This small molecule binds to this protein.
Small molecule (SMILES): N=c1ccn([C@H]2C[C@H](O[P](=O)(O)OC[C@H]3O[C@@H](n4cnc5c(=O)nc(N)[nH]c54)C[C@@H]3O[P](=O)(O)OC[C@H]3O[C@@H](n4cnc5c(N)ncnc54)C[C@@H]3O)[C@@H](COP(=O)=O)O2)c(=O)[nH]1

Sequence of chain 40.A:
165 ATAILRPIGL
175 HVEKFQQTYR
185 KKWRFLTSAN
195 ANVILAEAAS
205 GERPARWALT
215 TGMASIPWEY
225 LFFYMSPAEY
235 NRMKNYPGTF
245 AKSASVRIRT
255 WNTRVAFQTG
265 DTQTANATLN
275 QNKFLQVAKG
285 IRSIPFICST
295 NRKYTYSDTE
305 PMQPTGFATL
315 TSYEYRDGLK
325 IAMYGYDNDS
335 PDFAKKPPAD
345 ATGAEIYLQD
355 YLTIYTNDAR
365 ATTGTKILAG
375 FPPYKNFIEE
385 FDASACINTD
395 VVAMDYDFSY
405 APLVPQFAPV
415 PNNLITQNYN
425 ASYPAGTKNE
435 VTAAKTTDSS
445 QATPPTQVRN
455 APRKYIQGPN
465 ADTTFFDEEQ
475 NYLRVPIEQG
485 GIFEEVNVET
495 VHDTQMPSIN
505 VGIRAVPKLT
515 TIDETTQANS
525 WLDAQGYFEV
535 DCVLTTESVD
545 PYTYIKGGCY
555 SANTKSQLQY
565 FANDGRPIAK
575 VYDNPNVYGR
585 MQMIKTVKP

Binding-site contacts:
Ligand atom N3 contacts residue GLU493 of chain 40.A at 3.5 Å (salt-bridge).
Ligand atom O5' contacts residue SER403 of chain 40.A at 3.1 Å (h-bond).
Ligand atom C2 contacts residue TYR404 of chain 40.A at 3.6 Å (hydrophobic).
Ligand atom O4' contacts residue DG3 of chain 40.C at 3.2 Å (h-bond).
Ligand atom N4 contacts residue PHE487 of chain 40.A at 2.9 Å (h-bond).
Ligand atom C4 contacts residue VAL495 of chain 40.A at 3.1 Å (hydrophobic).
Ligand atom C2 contacts residue DG3 of chain 40.C at 3.4 Å.
Ligand atom N4 contacts residue GLU493 of chain 40.A at 2.6 Å (salt-bridge).
Ligand atom N4 contacts residue GLU489 of chain 40.A at 3.7 Å.
Ligand atom C1' contacts residue DG3 of chain 40.C at 3.7 Å.
Ligand atom O3' contacts residue SER403 of chain 40.A at 3.5 Å.
Ligand atom N1 contacts residue DG3 of chain 40.C at 3.5 Å.
Ligand atom O3' contacts residue HIS496 of chain 40.A at 3.7 Å.
Ligand atom C5' contacts residue ASP401 of chain 40.A at 3.5 Å.
Ligand atom O4' contacts residue ASP401 of chain 40.A at 3.2 Å (salt-bridge).
Ligand atom C1' contacts residue SER403 of chain 40.A at 3.2 Å.
Ligand atom C6 contacts residue TYR404 of chain 40.A at 3.6 Å (hydrophobic).
Ligand atom C2' contacts residue THR494 of chain 40.A at 3.3 Å.
Ligand atom C4 contacts residue DG3 of chain 40.C at 3.5 Å.
Ligand atom C4 contacts residue PHE487 of chain 40.A at 3.7 Å (hydrophobic).
Ligand atom C4' contacts residue ASP401 of chain 40.A at 3.5 Å.
Ligand atom N9 contacts residue DG3 of chain 40.C at 3.6 Å.
Ligand atom C6 contacts residue DG3 of chain 40.C at 3.5 Å.
Ligand atom O4' contacts residue SER403 of chain 40.A at 3.3 Å (h-bond).
Ligand atom N2 contacts residue DG3 of chain 40.C at 3.5 Å (h-bond).
Ligand atom C5' contacts residue SER403 of chain 40.A at 3.2 Å.
Ligand atom C8 contacts residue DG3 of chain 40.C at 3.6 Å.
Ligand atom O6 contacts residue DG4 of chain 40.C at 3.5 Å (h-bond).
Ligand atom O6 contacts residue DG3 of chain 40.C at 3.5 Å.
Ligand atom C5 contacts residue VAL495 of chain 40.A at 3.0 Å (hydrophobic).
Ligand atom N4 contacts residue VAL495 of chain 40.A at 3.1 Å.
Ligand atom O5' contacts residue ASP401 of chain 40.A at 3.7 Å.
Ligand atom C5' contacts residue PHE402 of chain 40.A at 3.4 Å (hydrophobic).
Ligand atom N1 contacts residue TYR404 of chain 40.A at 3.6 Å.
Ligand atom OP2 contacts residue HIS496 of chain 40.A at 2.9 Å (h-bond).
Ligand atom O3' contacts residue ASP401 of chain 40.A at 3.5 Å.
Ligand atom C6 contacts residue VAL495 of chain 40.A at 3.7 Å (hydrophobic).
Ligand atom N3 contacts residue DG3 of chain 40.C at 3.4 Å.
Ligand atom C4 contacts residue GLU493 of chain 40.A at 3.4 Å.
Ligand atom C5 contacts residue DG3 of chain 40.C at 3.4 Å.